Binding-site contacts:
Ligand atom C26 contacts residue ASP81 of chain 1.A at 3.4 Å.
Ligand atom N3 contacts residue ASP81 of chain 1.A at 3.1 Å (salt-bridge).
Ligand atom O4 contacts residue ASP81 of chain 1.A at 3.4 Å (salt-bridge).
Ligand atom C32 contacts residue PHE194 of chain 1.A at 3.2 Å (hydrophobic).
Ligand atom C23 contacts residue ASP33 of chain 1.A at 3.4 Å.
Ligand atom C15 contacts residue ASP119 of chain 1.A at 3.2 Å.
Ligand atom C6 contacts residue THR223 of chain 1.A at 3.7 Å.
Ligand atom C33 contacts residue PHE194 of chain 1.A at 3.3 Å (hydrophobic).
Ligand atom O4 contacts residue GLY80 of chain 1.A at 3.4 Å (h-bond).
Ligand atom C28 contacts residue ASP35 of chain 1.A at 3.3 Å.
Ligand atom C21 contacts residue GLY221 of chain 1.A at 3.2 Å.
Ligand atom C28 contacts residue ASP219 of chain 1.A at 3.4 Å.
Ligand atom C12 contacts residue THR223 of chain 1.A at 3.6 Å.
Ligand atom O3 contacts residue THR222 of chain 1.A at 3.4 Å.
Ligand atom O5 contacts residue ASP219 of chain 1.A at 2.6 Å (salt-bridge).
Ligand atom C12 contacts residue ASP15 of chain 1.A at 3.4 Å.
Ligand atom C21 contacts residue ASP35 of chain 1.A at 3.1 Å.
Ligand atom S1 contacts residue THR222 of chain 1.A at 3.7 Å.
Ligand atom O2 contacts residue THR223 of chain 1.A at 3.0 Å (h-bond).
Ligand atom N1 contacts residue PHE291 of chain 1.A at 3.3 Å.
Ligand atom O4 contacts residue TYR79 of chain 1.A at 3.3 Å.
Ligand atom C17 contacts residue ASP81 of chain 1.A at 3.6 Å.
Ligand atom C34 contacts residue ASP219 of chain 1.A at 3.3 Å.
Ligand atom C13 contacts residue ASP119 of chain 1.A at 3.1 Å.
Ligand atom O3 contacts residue THR223 of chain 1.A at 3.1 Å (h-bond).
Ligand atom C16 contacts residue THR222 of chain 1.A at 3.6 Å.
Ligand atom C23 contacts residue GLY221 of chain 1.A at 3.5 Å.
Ligand atom C24 contacts residue ASP81 of chain 1.A at 3.6 Å.
Ligand atom C14 contacts residue ASP15 of chain 1.A at 3.6 Å.
Ligand atom O5 contacts residue ASP35 of chain 1.A at 2.5 Å (salt-bridge).
Ligand atom N4 contacts residue THR222 of chain 1.A at 3.4 Å (h-bond).
Ligand atom C25 contacts residue ASP33 of chain 1.A at 3.4 Å.
Ligand atom C5 contacts residue ASP15 of chain 1.A at 3.6 Å.
Ligand atom N5 contacts residue ASP219 of chain 1.A at 3.7 Å.
Ligand atom C3 contacts residue ASP15 of chain 1.A at 3.5 Å.
Ligand atom O6 contacts residue TYR79 of chain 1.A at 3.3 Å.
Ligand atom O6 contacts residue GLY80 of chain 1.A at 3.0 Å (h-bond).
Ligand atom C29 contacts residue ASP219 of chain 1.A at 3.1 Å.
Ligand atom N4 contacts residue GLY221 of chain 1.A at 3.2 Å (h-bond).
Ligand atom C5 contacts residue THR223 of chain 1.A at 3.4 Å.

This protein binds this small molecule.
Small molecule (SMILES): CSC[C@H](NC(=O)[C@H](Cc1ccccc1)OC(=O)N1CCC(N)CC1)C(=O)N[C@@H](CC1CCCCC1)[C@@H](O)Cn1ccccc1=O

Sequence of chain 1.A:
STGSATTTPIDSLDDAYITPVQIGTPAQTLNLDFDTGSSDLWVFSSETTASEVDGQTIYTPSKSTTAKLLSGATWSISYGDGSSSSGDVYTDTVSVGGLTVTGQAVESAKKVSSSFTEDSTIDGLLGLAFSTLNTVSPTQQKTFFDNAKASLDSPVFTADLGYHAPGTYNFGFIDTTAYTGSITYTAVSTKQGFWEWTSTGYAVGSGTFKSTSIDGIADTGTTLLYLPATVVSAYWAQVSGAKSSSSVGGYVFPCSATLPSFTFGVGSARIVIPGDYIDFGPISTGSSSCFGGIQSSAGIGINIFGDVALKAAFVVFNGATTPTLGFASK